Binding-site contacts:
Ligand atom C1 contacts residue GLY268 of chain 1.D at 1.5 Å.
Ligand atom C3 contacts residue ARG269 of chain 1.D at 3.1 Å.
Ligand atom C12 contacts residue LYS569 of chain 1.D at 2.8 Å.
Ligand atom O14 contacts residue ARG568 of chain 1.D at 2.1 Å (salt-bridge).
Ligand atom C4 contacts residue GLN270 of chain 1.D at 2.8 Å.
Ligand atom C4 contacts residue GLY268 of chain 1.D at 2.4 Å.
Ligand atom C1 contacts residue GLN270 of chain 1.D at 2.3 Å.
Ligand atom C4 contacts residue THR273 of chain 1.D at 2.8 Å.
Ligand atom N4 contacts residue ALA275 of chain 1.D at 2.5 Å.
Ligand atom C4 contacts residue ARG269 of chain 1.D at 2.9 Å.
Ligand atom O10 contacts residue ARG568 of chain 1.D at 3.1 Å (salt-bridge).
Ligand atom N2 contacts residue GLY268 of chain 1.D at 1.7 Å (h-bond).
Ligand atom C3 contacts residue GLY268 of chain 1.D at 2.9 Å.
Ligand atom O18 contacts residue LYS508 of chain 1.D at 2.0 Å (salt-bridge).
Ligand atom C2 contacts residue ARG269 of chain 1.D at 2.7 Å.
Ligand atom O8 contacts residue TYR567 of chain 1.D at 2.5 Å.
Ligand atom C12 contacts residue ARG568 of chain 1.D at 3.1 Å.
Ligand atom C5 contacts residue ALA275 of chain 1.D at 2.1 Å (hydrophobic).
Ligand atom N2 contacts residue ARG269 of chain 1.D at 2.2 Å.
Ligand atom C1 contacts residue ARG269 of chain 1.D at 1.5 Å.
Ligand atom O8 contacts residue GLN507 of chain 1.D at 2.5 Å (h-bond).
Ligand atom P1 contacts residue TYR567 of chain 1.D at 3.2 Å.
Ligand atom N3 contacts residue ALA272 of chain 1.D at 3.0 Å (h-bond).
Ligand atom P1 contacts residue GLN507 of chain 1.D at 3.1 Å.
Ligand atom C2 contacts residue GLY268 of chain 1.D at 2.8 Å.
Ligand atom N1 contacts residue ARG269 of chain 1.D at 2.0 Å (salt-bridge).
Ligand atom O9 contacts residue ARG568 of chain 1.D at 3.0 Å (salt-bridge).
Ligand atom O7 contacts residue ARG504 of chain 1.D at 3.0 Å.
Ligand atom C10 contacts residue LYS569 of chain 1.D at 2.7 Å.
Ligand atom N3 contacts residue THR273 of chain 1.D at 1.5 Å (h-bond).
Ligand atom C3 contacts residue THR273 of chain 1.D at 3.2 Å.
Ligand atom O14 contacts residue LYS569 of chain 1.D at 3.0 Å.
Ligand atom O12 contacts residue ARG504 of chain 1.D at 3.0 Å (salt-bridge).
Ligand atom O5 contacts residue LYS508 of chain 1.D at 2.9 Å.
Ligand atom O9 contacts residue TYR567 of chain 1.D at 2.4 Å.
Ligand atom N1 contacts residue GLY268 of chain 1.D at 1.9 Å.
Ligand atom O10 contacts residue LYS569 of chain 1.D at 3.2 Å (salt-bridge).
Ligand atom N2 contacts residue GLN270 of chain 1.D at 1.7 Å (h-bond).
Ligand atom O9 contacts residue GLN507 of chain 1.D at 3.2 Å (h-bond).
Ligand atom P3 contacts residue LYS508 of chain 1.D at 3.1 Å.

The small molecule below binds the protein below.
Small molecule (SMILES): Nc1ncnc2c1ncn2[C@@H]1O[C@H](CO)[C@H](O[C@H]2O[C@@H](CO)[C@H](OP(=O)(O)O)[C@H](OP(=O)(O)O)[C@@H]2O)[C@H]1OP(=O)(O)O

Sequence of chain 1.D:
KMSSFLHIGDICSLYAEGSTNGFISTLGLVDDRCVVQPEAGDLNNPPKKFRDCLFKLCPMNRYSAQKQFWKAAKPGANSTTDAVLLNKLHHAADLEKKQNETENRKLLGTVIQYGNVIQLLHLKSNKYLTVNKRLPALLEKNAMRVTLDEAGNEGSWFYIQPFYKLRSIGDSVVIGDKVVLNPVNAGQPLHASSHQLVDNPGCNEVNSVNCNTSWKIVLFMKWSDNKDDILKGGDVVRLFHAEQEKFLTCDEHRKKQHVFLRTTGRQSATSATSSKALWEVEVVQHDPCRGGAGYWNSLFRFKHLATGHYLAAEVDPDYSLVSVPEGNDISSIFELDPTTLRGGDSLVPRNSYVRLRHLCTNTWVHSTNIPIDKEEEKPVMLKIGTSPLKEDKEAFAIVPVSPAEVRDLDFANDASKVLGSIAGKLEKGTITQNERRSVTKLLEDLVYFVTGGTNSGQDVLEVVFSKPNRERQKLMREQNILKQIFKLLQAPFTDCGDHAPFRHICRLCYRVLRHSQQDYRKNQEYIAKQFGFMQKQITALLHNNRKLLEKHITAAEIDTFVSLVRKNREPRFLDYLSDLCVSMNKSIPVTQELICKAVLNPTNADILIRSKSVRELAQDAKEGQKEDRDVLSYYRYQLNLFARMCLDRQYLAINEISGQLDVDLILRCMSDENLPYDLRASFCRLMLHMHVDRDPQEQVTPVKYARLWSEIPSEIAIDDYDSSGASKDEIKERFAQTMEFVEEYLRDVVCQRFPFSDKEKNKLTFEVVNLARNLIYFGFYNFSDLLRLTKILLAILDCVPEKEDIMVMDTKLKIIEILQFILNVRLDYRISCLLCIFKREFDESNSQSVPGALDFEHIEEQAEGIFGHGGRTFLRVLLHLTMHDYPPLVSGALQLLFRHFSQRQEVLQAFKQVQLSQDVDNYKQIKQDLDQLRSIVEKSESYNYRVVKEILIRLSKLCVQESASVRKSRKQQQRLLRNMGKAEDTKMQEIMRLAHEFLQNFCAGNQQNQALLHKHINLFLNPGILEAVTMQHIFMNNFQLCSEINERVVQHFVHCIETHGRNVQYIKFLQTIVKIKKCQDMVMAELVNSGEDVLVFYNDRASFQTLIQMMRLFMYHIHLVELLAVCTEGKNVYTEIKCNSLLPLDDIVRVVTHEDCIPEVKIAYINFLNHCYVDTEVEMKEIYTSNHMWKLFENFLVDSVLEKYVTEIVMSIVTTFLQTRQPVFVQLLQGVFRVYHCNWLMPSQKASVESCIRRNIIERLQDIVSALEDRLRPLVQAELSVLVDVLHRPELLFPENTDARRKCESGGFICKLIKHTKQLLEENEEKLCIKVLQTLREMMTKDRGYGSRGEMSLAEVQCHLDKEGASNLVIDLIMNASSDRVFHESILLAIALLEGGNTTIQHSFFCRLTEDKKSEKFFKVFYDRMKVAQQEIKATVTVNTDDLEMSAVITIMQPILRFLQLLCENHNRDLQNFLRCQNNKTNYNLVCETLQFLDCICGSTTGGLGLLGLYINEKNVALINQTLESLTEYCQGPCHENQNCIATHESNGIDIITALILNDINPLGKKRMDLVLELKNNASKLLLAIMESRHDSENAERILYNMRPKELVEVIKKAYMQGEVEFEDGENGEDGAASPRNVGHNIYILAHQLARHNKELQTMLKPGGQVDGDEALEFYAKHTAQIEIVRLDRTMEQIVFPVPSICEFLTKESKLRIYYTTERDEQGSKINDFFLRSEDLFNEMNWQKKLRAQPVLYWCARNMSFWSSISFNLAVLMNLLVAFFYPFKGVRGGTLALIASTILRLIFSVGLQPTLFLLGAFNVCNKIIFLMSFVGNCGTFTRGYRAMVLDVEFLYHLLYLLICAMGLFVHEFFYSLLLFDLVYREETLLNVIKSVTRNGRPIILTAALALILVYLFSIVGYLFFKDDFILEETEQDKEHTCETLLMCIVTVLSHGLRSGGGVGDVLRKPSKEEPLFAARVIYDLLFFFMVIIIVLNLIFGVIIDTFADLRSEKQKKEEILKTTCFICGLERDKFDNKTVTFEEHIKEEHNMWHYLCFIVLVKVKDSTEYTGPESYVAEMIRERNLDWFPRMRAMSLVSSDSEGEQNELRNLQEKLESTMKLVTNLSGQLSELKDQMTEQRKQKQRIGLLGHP